Binding-site contacts:
Ligand atom O5 contacts residue ASN66 of chain 1.H at 3.3 Å (h-bond).
Ligand atom O4 contacts residue ASN63 of chain 1.G at 3.6 Å.
Ligand atom C5 contacts residue HIS68 of chain 1.H at 3.9 Å.
Ligand atom O6 contacts residue ALA109 of chain 1.H at 3.6 Å.
Ligand atom C3 contacts residue PRO69 of chain 1.H at 4.0 Å (hydrophobic).
Ligand atom C1 contacts residue ASN66 of chain 1.H at 3.3 Å.
Ligand atom O4 contacts residue ASP113 of chain 1.H at 2.4 Å (salt-bridge).
Ligand atom C4 contacts residue ASN63 of chain 1.G at 3.3 Å.
Ligand atom O5 contacts residue GLN32 of chain 1.H at 3.9 Å.
Ligand atom O3 contacts residue TRP117 of chain 1.H at 3.2 Å (h-bond).
Ligand atom C5 contacts residue ASN66 of chain 1.H at 4.0 Å.
Ligand atom C2 contacts residue TRP26 of chain 1.H at 3.8 Å (hydrophobic).
Ligand atom O1 contacts residue GLN32 of chain 1.H at 4.0 Å.
Ligand atom O2 contacts residue GLY65 of chain 1.G at 3.5 Å (h-bond).
Ligand atom C6 contacts residue GLY65 of chain 1.G at 3.5 Å.
Ligand atom O4 contacts residue PRO69 of chain 1.H at 4.0 Å.
Ligand atom O2 contacts residue ILE64 of chain 1.G at 3.6 Å (h-bond).
Ligand atom C6 contacts residue ASP113 of chain 1.H at 3.4 Å.
Ligand atom C6 contacts residue ASN66 of chain 1.H at 3.5 Å.
Ligand atom C2 contacts residue ASN63 of chain 1.G at 3.9 Å.
Ligand atom C3 contacts residue ASN63 of chain 1.G at 3.5 Å.
Ligand atom O6 contacts residue ASP113 of chain 1.H at 2.2 Å (salt-bridge).
Ligand atom C1 contacts residue GLY65 of chain 1.G at 3.5 Å.
Ligand atom C1 contacts residue GLN23 of chain 1.H at 4.0 Å.
Ligand atom O1 contacts residue GLN23 of chain 1.H at 3.8 Å.
Ligand atom C4 contacts residue ASP113 of chain 1.H at 3.5 Å.
Ligand atom O6 contacts residue HIS68 of chain 1.H at 4.0 Å.
Ligand atom O4 contacts residue TRP117 of chain 1.H at 2.9 Å (h-bond).
Ligand atom C4 contacts residue GLY65 of chain 1.G at 4.0 Å.
Ligand atom O5 contacts residue THR67 of chain 1.H at 3.1 Å (h-bond).
Ligand atom O4 contacts residue HIS68 of chain 1.H at 3.8 Å.
Ligand atom O1 contacts residue ASN66 of chain 1.H at 2.5 Å (h-bond).
Ligand atom O3 contacts residue ASN63 of chain 1.G at 2.8 Å (h-bond).
Ligand atom C1 contacts residue TRP26 of chain 1.H at 3.6 Å (hydrophobic).
Ligand atom C4 contacts residue TRP117 of chain 1.H at 3.9 Å (hydrophobic).
Ligand atom C2 contacts residue GLN23 of chain 1.H at 3.3 Å.
Ligand atom O2 contacts residue ASN63 of chain 1.G at 3.0 Å (h-bond).
Ligand atom C3 contacts residue GLN23 of chain 1.H at 3.6 Å.
Ligand atom C5 contacts residue THR67 of chain 1.H at 3.3 Å.
Ligand atom O1 contacts residue TRP26 of chain 1.H at 2.4 Å (h-bond).

Sequence of chain 1.H:
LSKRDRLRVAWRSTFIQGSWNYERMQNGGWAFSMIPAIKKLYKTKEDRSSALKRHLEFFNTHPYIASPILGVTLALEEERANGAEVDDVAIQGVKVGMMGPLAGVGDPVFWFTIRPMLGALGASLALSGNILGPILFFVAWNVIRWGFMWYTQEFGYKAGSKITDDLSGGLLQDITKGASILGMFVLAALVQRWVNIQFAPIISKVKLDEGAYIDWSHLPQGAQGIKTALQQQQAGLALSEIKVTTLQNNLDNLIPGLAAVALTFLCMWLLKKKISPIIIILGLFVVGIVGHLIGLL

Sequence of chain 1.G:
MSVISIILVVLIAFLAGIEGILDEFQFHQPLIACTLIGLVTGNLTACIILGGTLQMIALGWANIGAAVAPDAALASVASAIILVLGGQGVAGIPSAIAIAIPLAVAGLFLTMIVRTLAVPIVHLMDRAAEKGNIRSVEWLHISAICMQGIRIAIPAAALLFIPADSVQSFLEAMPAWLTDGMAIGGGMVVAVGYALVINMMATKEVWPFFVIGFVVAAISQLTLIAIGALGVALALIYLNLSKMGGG

The protein below binds the small molecule below.
Small molecule (SMILES): OC[C@H]1O[C@H](O)[C@@H](O)[C@@H](O)[C@@H]1O